Binding-site contacts:
Ligand atom O3A contacts residue LYS292 of chain 1.B at 4.0 Å.
Ligand atom PA contacts residue ASP270 of chain 1.B at 4.4 Å.
Ligand atom O5' contacts residue ASP270 of chain 1.B at 4.1 Å.
Ligand atom O2A contacts residue ILE272 of chain 1.B at 4.4 Å.
Ligand atom O2A contacts residue ASP270 of chain 1.B at 3.6 Å (salt-bridge).

Sequence of chain 1.B:
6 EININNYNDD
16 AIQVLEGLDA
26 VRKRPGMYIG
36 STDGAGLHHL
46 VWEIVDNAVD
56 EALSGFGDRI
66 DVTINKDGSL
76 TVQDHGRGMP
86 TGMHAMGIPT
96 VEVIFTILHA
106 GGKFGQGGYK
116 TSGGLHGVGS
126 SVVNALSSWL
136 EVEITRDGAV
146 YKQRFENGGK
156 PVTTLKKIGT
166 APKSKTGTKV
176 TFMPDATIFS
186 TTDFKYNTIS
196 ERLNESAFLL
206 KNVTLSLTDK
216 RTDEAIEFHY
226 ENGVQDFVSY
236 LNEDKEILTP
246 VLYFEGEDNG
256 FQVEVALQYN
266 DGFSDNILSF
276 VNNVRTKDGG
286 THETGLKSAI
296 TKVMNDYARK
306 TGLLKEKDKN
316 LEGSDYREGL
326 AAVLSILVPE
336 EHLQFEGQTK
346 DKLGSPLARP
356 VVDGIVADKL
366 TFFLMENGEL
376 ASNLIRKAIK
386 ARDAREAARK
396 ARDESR

The protein below binds the small molecule below.
Small molecule (SMILES): Nc1ncnc2c1ncn2[C@@H]1O[C@H](CO[P](=O)(O)O[P](=O)(O)NP(=O)(O)O)[C@@H](O)[C@H]1O